Binding-site contacts:
Ligand atom C3 contacts residue ASN657 of chain 1.C at 3.8 Å.
Ligand atom C2 contacts residue ASN657 of chain 1.C at 2.4 Å.
Ligand atom O5 contacts residue ASN657 of chain 1.C at 2.4 Å (h-bond).
Ligand atom N2 contacts residue ASN657 of chain 1.C at 2.9 Å (h-bond).
Ligand atom O7 contacts residue ASN657 of chain 1.C at 3.8 Å.
Ligand atom C7 contacts residue ASN657 of chain 1.C at 3.6 Å.
Ligand atom C5 contacts residue ASN657 of chain 1.C at 3.7 Å.
Ligand atom C4 contacts residue ASN657 of chain 1.C at 4.2 Å.
Ligand atom C1 contacts residue ASN657 of chain 1.C at 1.4 Å.
Ligand atom C8 contacts residue HIS655 of chain 1.C at 4.2 Å.

Sequence of chain 1.C:
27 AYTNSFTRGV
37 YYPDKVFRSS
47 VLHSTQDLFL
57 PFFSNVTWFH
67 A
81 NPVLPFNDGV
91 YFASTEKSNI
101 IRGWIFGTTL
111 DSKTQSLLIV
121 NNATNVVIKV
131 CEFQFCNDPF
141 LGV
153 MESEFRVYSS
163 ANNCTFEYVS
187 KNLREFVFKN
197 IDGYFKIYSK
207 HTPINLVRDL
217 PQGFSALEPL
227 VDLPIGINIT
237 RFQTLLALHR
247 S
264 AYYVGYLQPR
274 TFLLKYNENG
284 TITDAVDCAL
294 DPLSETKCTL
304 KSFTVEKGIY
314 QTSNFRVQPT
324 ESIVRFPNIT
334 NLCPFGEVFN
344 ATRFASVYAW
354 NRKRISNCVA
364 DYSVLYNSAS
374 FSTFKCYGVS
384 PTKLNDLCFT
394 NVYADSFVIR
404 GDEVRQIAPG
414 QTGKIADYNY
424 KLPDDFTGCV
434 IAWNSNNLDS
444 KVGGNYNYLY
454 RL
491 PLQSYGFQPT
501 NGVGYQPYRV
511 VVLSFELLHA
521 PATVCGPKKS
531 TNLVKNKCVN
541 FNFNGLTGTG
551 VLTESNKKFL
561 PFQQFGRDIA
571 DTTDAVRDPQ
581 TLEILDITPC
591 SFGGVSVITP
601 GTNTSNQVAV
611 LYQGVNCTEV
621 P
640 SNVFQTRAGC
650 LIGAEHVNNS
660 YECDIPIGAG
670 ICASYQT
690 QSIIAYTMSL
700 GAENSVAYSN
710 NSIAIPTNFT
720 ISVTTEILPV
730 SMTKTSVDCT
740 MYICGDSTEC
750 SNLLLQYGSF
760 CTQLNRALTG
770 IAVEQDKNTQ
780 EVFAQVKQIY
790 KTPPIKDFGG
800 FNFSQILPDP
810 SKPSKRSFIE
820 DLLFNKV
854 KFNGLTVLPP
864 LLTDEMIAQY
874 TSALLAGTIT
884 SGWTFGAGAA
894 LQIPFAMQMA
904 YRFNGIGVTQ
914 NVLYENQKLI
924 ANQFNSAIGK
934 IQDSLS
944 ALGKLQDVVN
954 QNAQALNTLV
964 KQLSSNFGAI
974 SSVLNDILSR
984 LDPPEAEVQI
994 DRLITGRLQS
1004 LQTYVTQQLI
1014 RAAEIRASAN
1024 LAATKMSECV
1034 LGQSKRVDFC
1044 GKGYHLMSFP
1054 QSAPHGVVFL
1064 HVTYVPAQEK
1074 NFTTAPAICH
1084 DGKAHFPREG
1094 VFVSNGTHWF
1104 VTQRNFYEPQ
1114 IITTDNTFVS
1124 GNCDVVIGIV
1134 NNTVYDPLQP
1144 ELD

A small-molecule ligand and the protein it binds are described below.
Small molecule (SMILES): CC(=O)N[C@@H]1[C@@H](O)[C@H](O)[C@@H](CO)O[C@H]1O